Binding-site contacts:
Ligand atom C3 contacts residue ASN1095 of chain 1.C at 3.8 Å.
Ligand atom C6 contacts residue PHE1100 of chain 1.C at 3.6 Å (hydrophobic).
Ligand atom C5 contacts residue HIS1098 of chain 1.C at 3.8 Å.
Ligand atom C7 contacts residue ASN1095 of chain 1.C at 3.1 Å.
Ligand atom O7 contacts residue ASN1095 of chain 1.C at 2.9 Å (h-bond).
Ligand atom O4 contacts residue HIS1098 of chain 1.C at 4.0 Å.
Ligand atom C1 contacts residue PHE1100 of chain 1.C at 4.5 Å (hydrophobic).
Ligand atom C8 contacts residue ASN1095 of chain 1.C at 3.3 Å.
Ligand atom N2 contacts residue THR1097 of chain 1.C at 3.3 Å (h-bond).
Ligand atom C4 contacts residue HIS1098 of chain 1.C at 4.5 Å.
Ligand atom C1 contacts residue THR1097 of chain 1.C at 3.9 Å.
Ligand atom C4 contacts residue ASN1095 of chain 1.C at 4.2 Å.
Ligand atom C1 contacts residue ASN1095 of chain 1.C at 1.4 Å.
Ligand atom C7 contacts residue THR1097 of chain 1.C at 4.1 Å.
Ligand atom O5 contacts residue PHE1100 of chain 1.C at 3.8 Å.
Ligand atom C2 contacts residue THR1097 of chain 1.C at 4.0 Å.
Ligand atom C2 contacts residue ASN1095 of chain 1.C at 2.5 Å.
Ligand atom C8 contacts residue THR1097 of chain 1.C at 4.1 Å.
Ligand atom O5 contacts residue ASN1095 of chain 1.C at 2.4 Å (h-bond).
Ligand atom C5 contacts residue PHE1100 of chain 1.C at 4.1 Å (hydrophobic).
Ligand atom C5 contacts residue ASN1095 of chain 1.C at 3.7 Å.
Ligand atom C3 contacts residue THR1097 of chain 1.C at 4.2 Å.
Ligand atom C1 contacts residue HIS1098 of chain 1.C at 4.5 Å.
Ligand atom O6 contacts residue PHE1100 of chain 1.C at 4.3 Å.
Ligand atom N2 contacts residue ASN1095 of chain 1.C at 2.9 Å (h-bond).
Ligand atom O6 contacts residue HIS1098 of chain 1.C at 4.0 Å.
Ligand atom C6 contacts residue HIS1098 of chain 1.C at 4.3 Å.

A small-molecule ligand and the protein it binds are described below.
Small molecule (SMILES): CC(=O)N[C@@H]1[C@@H](O)[C@H](O)[C@@H](CO)O[C@H]1O

Sequence of chain 1.C:
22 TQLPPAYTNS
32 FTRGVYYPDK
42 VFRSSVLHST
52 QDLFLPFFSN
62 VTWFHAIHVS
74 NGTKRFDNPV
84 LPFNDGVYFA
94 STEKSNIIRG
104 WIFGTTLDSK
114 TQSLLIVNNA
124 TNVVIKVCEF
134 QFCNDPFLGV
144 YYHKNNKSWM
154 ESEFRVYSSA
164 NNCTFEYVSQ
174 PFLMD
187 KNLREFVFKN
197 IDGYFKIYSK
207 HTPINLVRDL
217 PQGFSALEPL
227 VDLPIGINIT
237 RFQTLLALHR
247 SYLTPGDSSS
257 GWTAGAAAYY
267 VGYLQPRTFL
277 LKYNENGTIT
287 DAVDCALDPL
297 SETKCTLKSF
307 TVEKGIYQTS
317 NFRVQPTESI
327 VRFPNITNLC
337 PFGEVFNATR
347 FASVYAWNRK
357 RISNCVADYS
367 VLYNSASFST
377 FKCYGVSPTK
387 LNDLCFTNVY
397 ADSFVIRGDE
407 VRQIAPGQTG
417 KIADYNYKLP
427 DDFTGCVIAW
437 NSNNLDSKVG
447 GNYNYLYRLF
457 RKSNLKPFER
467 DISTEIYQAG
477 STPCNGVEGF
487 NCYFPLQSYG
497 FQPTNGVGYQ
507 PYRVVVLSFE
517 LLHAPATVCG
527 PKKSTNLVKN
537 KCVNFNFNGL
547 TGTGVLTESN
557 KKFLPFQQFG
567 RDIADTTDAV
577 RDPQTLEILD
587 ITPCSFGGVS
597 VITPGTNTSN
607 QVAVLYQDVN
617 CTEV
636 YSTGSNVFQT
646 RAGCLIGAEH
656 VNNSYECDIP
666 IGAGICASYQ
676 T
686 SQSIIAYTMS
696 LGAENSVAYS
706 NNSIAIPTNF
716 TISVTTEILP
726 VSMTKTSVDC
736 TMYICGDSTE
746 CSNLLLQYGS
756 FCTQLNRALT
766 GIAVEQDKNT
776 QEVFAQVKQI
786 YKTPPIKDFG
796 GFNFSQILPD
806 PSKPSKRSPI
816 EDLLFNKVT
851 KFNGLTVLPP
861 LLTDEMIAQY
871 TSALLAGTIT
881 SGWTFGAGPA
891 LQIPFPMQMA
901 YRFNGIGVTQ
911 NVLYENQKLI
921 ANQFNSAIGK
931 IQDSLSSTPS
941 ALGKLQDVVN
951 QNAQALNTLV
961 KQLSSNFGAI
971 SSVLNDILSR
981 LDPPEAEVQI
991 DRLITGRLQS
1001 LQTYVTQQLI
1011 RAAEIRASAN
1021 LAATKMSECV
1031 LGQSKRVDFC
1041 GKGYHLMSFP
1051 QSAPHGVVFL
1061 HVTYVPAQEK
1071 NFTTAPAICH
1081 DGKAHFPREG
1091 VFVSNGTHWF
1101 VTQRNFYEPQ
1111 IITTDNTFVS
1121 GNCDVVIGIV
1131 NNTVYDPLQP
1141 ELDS